The protein below binds the small molecule below.
Small molecule (SMILES): c1ccc(-c2ccncn2)cc1

Binding-site contacts:
Ligand atom C4 contacts residue ARG36 of chain 2.B at 3.5 Å.
Ligand atom C2 contacts residue PHE2 of chain 2.B at 3.5 Å (hydrophobic).
Ligand atom C2 contacts residue PRO1 of chain 2.B at 3.5 Å (hydrophobic).
Ligand atom N3 contacts residue PRO1 of chain 2.B at 2.3 Å (h-bond).
Ligand atom C12 contacts residue PRO33 of chain 2.B at 4.2 Å (hydrophobic).
Ligand atom N3 contacts residue ASN38 of chain 2.B at 3.5 Å (h-bond).
Ligand atom C12 contacts residue ARG36 of chain 2.B at 3.8 Å.
Ligand atom C4 contacts residue ASN38 of chain 2.B at 4.2 Å.
Ligand atom C7 contacts residue ARG36 of chain 2.B at 3.5 Å.
Ligand atom C9 contacts residue MET114 of chain 2.B at 3.8 Å (hydrophobic).
Ligand atom C2 contacts residue ILE107 of chain 2.B at 4.4 Å (hydrophobic).
Ligand atom C10 contacts residue ARG36 of chain 2.B at 3.9 Å.
Ligand atom C4 contacts residue PRO1 of chain 2.B at 1.4 Å (hydrophobic).
Ligand atom N1 contacts residue PRO1 of chain 2.B at 4.1 Å.
Ligand atom N3 contacts residue ARG36 of chain 2.B at 3.9 Å.
Ligand atom C8 contacts residue MET114 of chain 2.B at 4.0 Å (hydrophobic).
Ligand atom C2 contacts residue ASN38 of chain 2.B at 3.8 Å.
Ligand atom C6 contacts residue PRO1 of chain 2.B at 3.7 Å (hydrophobic).
Ligand atom C5 contacts residue ARG36 of chain 2.B at 3.4 Å.
Ligand atom N3 contacts residue PHE2 of chain 2.B at 3.6 Å.
Ligand atom C4 contacts residue PHE2 of chain 2.B at 4.4 Å (hydrophobic).
Ligand atom C11 contacts residue ARG36 of chain 2.B at 4.0 Å.
Ligand atom N1 contacts residue ARG36 of chain 2.B at 4.2 Å.
Ligand atom C5 contacts residue PRO1 of chain 2.B at 2.4 Å (hydrophobic).
Ligand atom C8 contacts residue ARG36 of chain 2.B at 3.6 Å.
Ligand atom C2 contacts residue ARG36 of chain 2.B at 4.2 Å.
Ligand atom C9 contacts residue ARG36 of chain 2.B at 3.6 Å.
Ligand atom C6 contacts residue ARG36 of chain 2.B at 3.7 Å.
Ligand atom C11 contacts residue PRO33 of chain 2.B at 3.9 Å (hydrophobic).

Sequence of chain 2.B:
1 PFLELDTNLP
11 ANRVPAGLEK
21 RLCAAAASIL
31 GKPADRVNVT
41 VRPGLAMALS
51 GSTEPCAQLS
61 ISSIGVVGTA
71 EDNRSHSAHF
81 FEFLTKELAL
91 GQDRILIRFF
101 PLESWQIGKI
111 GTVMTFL